The protein below binds the small molecule below.
Small molecule (SMILES): Nc1ncnc2c1ncn2[C@@H]1O[C@H](CO[P](=O)(O)O[P](=O)(O)NP(=O)(O)O)[C@@H](O)[C@H]1O

Binding-site contacts:
Ligand atom O2' contacts residue TYR17 of chain 1.B at 3.4 Å.
Ligand atom PA contacts residue MG1 of chain 1.C at 3.1 Å.
Ligand atom O1G contacts residue TYR149 of chain 1.A at 2.8 Å (h-bond).
Ligand atom O3G contacts residue ASN147 of chain 1.A at 3.1 Å (h-bond).
Ligand atom O1B contacts residue GLY145 of chain 1.A at 3.4 Å.
Ligand atom N3B contacts residue ARG146 of chain 1.A at 3.1 Å (salt-bridge).
Ligand atom PB contacts residue MG1 of chain 1.C at 3.0 Å.
Ligand atom N3 contacts residue ILE109 of chain 1.A at 3.2 Å.
Ligand atom O1G contacts residue GLY148 of chain 1.A at 3.2 Å (h-bond).
Ligand atom C2 contacts residue ILE109 of chain 1.A at 3.4 Å (hydrophobic).
Ligand atom O1B contacts residue ASN75 of chain 1.A at 3.1 Å (h-bond).
Ligand atom O1A contacts residue MG1 of chain 1.C at 2.1 Å.
Ligand atom O2B contacts residue SER132 of chain 1.A at 2.7 Å (h-bond).
Ligand atom O2A contacts residue LYS152 of chain 1.A at 2.8 Å (salt-bridge).
Ligand atom O3' contacts residue SER132 of chain 1.A at 3.4 Å (h-bond).
Ligand atom O1G contacts residue GLN370 of chain 1.A at 3.1 Å (h-bond).
Ligand atom O1A contacts residue ASN75 of chain 1.A at 2.9 Å (h-bond).
Ligand atom O3' contacts residue SER133 of chain 1.A at 3.1 Å (h-bond).
Ligand atom O3A contacts residue MG1 of chain 1.C at 3.3 Å.
Ligand atom C8 contacts residue PHE126 of chain 1.A at 3.5 Å (hydrophobic).
Ligand atom O2A contacts residue GLY150 of chain 1.A at 3.3 Å (h-bond).
Ligand atom O1G contacts residue GLY150 of chain 1.A at 2.8 Å (h-bond).
Ligand atom O2B contacts residue ASN134 of chain 1.A at 3.0 Å (h-bond).
Ligand atom O2' contacts residue SER133 of chain 1.A at 2.8 Å (h-bond).
Ligand atom O1B contacts residue MG1 of chain 1.C at 2.0 Å.
Ligand atom O2A contacts residue ALA151 of chain 1.A at 3.0 Å (h-bond).
Ligand atom N6 contacts residue ASN104 of chain 1.A at 2.9 Å (h-bond).
Ligand atom O3G contacts residue LYS372 of chain 1.A at 3.0 Å (salt-bridge).
Ligand atom N3B contacts residue GLY148 of chain 1.A at 3.0 Å (h-bond).
Ligand atom N3B contacts residue ASN147 of chain 1.A at 3.2 Å (h-bond).
Ligand atom O3G contacts residue ARG146 of chain 1.A at 3.0 Å (salt-bridge).
Ligand atom O4' contacts residue ILE125 of chain 1.A at 3.3 Å.
Ligand atom C5' contacts residue LYS152 of chain 1.A at 3.4 Å.
Ligand atom N3B contacts residue MG1 of chain 1.C at 3.5 Å.
Ligand atom C2 contacts residue ASN79 of chain 1.A at 3.3 Å.
Ligand atom N7 contacts residue ASN75 of chain 1.A at 3.3 Å.
Ligand atom O1A contacts residue ALA151 of chain 1.A at 3.1 Å (h-bond).
Ligand atom O3A contacts residue GLY148 of chain 1.A at 3.4 Å.
Ligand atom PG contacts residue MG1 of chain 1.C at 3.3 Å.
Ligand atom O2G contacts residue MG1 of chain 1.C at 2.1 Å.

Sequence of chain 1.B:
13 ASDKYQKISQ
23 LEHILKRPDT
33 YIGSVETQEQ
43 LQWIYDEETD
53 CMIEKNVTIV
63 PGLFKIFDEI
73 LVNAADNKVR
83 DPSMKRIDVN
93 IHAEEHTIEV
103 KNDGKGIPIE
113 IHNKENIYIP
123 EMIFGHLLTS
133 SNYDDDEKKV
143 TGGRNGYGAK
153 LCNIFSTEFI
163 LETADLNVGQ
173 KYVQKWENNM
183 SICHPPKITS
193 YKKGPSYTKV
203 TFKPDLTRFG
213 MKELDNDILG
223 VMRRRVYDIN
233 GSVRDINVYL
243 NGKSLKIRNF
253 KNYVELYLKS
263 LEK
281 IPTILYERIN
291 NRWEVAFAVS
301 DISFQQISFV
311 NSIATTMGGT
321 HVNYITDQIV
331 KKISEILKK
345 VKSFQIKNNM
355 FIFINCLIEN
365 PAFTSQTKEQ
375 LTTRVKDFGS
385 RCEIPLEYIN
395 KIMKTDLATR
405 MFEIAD

Sequence of chain 1.A:
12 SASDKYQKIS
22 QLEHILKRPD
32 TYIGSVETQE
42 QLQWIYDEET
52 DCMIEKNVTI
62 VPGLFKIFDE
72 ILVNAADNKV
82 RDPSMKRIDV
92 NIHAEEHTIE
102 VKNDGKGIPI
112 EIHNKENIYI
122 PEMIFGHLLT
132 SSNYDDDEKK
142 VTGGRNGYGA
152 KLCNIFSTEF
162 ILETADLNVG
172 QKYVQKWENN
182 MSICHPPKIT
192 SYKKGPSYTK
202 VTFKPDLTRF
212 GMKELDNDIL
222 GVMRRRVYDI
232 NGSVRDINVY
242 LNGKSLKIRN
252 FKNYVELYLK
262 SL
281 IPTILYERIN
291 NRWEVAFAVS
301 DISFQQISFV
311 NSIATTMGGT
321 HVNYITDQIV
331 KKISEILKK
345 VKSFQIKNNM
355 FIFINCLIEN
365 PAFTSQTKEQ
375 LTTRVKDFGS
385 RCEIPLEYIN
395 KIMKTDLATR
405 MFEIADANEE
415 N